A protein and the small-molecule ligand that binds it are described below.
Small molecule (SMILES): CN1CCC[C@H]1c1cccnc1

Sequence of chain 1.A:
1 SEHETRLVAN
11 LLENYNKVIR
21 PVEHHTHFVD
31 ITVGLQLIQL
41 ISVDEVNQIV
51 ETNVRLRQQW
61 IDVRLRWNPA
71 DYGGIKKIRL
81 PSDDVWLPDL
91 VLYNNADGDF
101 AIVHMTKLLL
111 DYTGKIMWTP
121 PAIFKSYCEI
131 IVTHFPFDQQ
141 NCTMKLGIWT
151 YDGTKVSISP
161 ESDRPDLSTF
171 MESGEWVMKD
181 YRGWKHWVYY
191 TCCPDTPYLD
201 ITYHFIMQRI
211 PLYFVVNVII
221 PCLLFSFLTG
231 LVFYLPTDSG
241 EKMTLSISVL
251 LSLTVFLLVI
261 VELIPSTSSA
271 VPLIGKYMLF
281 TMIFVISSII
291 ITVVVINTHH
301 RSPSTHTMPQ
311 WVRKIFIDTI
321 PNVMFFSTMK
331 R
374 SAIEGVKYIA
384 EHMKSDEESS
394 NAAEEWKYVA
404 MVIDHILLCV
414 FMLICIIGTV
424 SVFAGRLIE

Binding-site contacts:
Ligand atom C4 contacts residue CYS193 of chain 1.A at 3.9 Å (hydrophobic).
Ligand atom C6 contacts residue TRP149 of chain 1.A at 4.3 Å (hydrophobic).
Ligand atom C6 contacts residue LEU119 of chain 1.E at 4.4 Å (hydrophobic).
Ligand atom C3 contacts residue TRP149 of chain 1.A at 4.1 Å (hydrophobic).
Ligand atom C4 contacts residue TYR117 of chain 1.E at 4.5 Å (hydrophobic).
Ligand atom C5 contacts residue TRP149 of chain 1.A at 3.7 Å (hydrophobic).
Ligand atom C10 contacts residue TYR93 of chain 1.A at 3.2 Å (hydrophobic).
Ligand atom C3 contacts residue LEU119 of chain 1.E at 4.4 Å (hydrophobic).
Ligand atom C8 contacts residue TRP149 of chain 1.A at 3.6 Å (hydrophobic).
Ligand atom C2 contacts residue LEU119 of chain 1.E at 3.9 Å (hydrophobic).
Ligand atom C10 contacts residue TYR190 of chain 1.A at 3.7 Å (hydrophobic).
Ligand atom C4 contacts residue TYR198 of chain 1.A at 3.5 Å (hydrophobic).
Ligand atom C8 contacts residue TRP55 of chain 1.E at 3.5 Å (hydrophobic).
Ligand atom C3 contacts residue CYS192 of chain 1.A at 3.8 Å (hydrophobic).
Ligand atom C5 contacts residue LEU119 of chain 1.E at 4.0 Å (hydrophobic).
Ligand atom C1 contacts residue TRP149 of chain 1.A at 3.0 Å (hydrophobic).
Ligand atom C8 contacts residue TYR93 of chain 1.A at 4.5 Å (hydrophobic).
Ligand atom C10 contacts residue TYR198 of chain 1.A at 3.4 Å (hydrophobic).
Ligand atom N1 contacts residue LEU119 of chain 1.E at 3.4 Å.
Ligand atom C3 contacts residue CYS193 of chain 1.A at 3.6 Å (hydrophobic).
Ligand atom C7 contacts residue CYS192 of chain 1.A at 4.2 Å (hydrophobic).
Ligand atom C3 contacts residue TYR198 of chain 1.A at 3.5 Å (hydrophobic).
Ligand atom C1 contacts residue LEU119 of chain 1.E at 3.7 Å (hydrophobic).
Ligand atom N2 contacts residue TRP149 of chain 1.A at 3.8 Å.
Ligand atom C6 contacts residue CYS192 of chain 1.A at 4.1 Å (hydrophobic).
Ligand atom C5 contacts residue LEU109 of chain 1.E at 3.8 Å (hydrophobic).
Ligand atom C2 contacts residue TRP149 of chain 1.A at 3.5 Å (hydrophobic).
Ligand atom C2 contacts residue CYS192 of chain 1.A at 4.2 Å (hydrophobic).
Ligand atom C5 contacts residue TYR117 of chain 1.E at 4.3 Å (hydrophobic).
Ligand atom C4 contacts residue LEU109 of chain 1.E at 4.4 Å (hydrophobic).
Ligand atom C7 contacts residue TRP55 of chain 1.E at 3.7 Å (hydrophobic).
Ligand atom N1 contacts residue TRP149 of chain 1.A at 3.1 Å (h-bond).
Ligand atom C7 contacts residue LEU119 of chain 1.E at 3.6 Å (hydrophobic).
Ligand atom C9 contacts residue TRP149 of chain 1.A at 3.5 Å (hydrophobic).
Ligand atom C4 contacts residue TRP149 of chain 1.A at 4.2 Å (hydrophobic).
Ligand atom C10 contacts residue TRP149 of chain 1.A at 4.2 Å (hydrophobic).
Ligand atom N2 contacts residue TYR93 of chain 1.A at 3.8 Å.
Ligand atom C9 contacts residue TRP55 of chain 1.E at 4.1 Å (hydrophobic).
Ligand atom C9 contacts residue TYR93 of chain 1.A at 3.4 Å (hydrophobic).

Sequence of chain 1.E:
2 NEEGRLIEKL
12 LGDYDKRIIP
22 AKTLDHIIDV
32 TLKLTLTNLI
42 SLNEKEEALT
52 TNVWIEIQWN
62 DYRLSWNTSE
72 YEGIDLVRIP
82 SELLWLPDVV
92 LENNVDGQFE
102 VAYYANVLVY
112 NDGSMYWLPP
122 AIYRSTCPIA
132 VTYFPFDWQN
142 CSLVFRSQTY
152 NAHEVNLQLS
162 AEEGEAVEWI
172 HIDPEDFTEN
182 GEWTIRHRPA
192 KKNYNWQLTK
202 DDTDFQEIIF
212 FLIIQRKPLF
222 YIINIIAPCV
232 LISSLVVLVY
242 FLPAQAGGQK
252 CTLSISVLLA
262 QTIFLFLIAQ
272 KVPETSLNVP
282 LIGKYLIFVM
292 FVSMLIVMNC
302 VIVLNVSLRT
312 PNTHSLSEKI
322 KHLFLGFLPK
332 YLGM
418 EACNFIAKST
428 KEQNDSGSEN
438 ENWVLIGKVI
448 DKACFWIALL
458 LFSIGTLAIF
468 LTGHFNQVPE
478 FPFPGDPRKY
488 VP